Sequence of chain 3.A:
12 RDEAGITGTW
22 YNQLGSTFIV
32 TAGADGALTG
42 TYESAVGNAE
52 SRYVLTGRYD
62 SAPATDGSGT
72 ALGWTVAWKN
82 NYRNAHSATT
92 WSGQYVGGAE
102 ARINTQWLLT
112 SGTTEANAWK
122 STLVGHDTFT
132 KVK

Binding-site contacts:
Ligand atom N9 contacts residue ALA86 of chain 1.A at 3.3 Å.
Ligand atom C4 contacts residue TRP120 of chain 3.A at 3.7 Å (hydrophobic).
Ligand atom C3 contacts residue TRP108 of chain 1.A at 3.4 Å (hydrophobic).
Ligand atom C1 contacts residue TYR43 of chain 1.A at 3.6 Å (hydrophobic).
Ligand atom O1 contacts residue TYR43 of chain 1.A at 2.7 Å (h-bond).
Ligand atom C10 contacts residue ASN49 of chain 1.A at 3.7 Å.
Ligand atom C8 contacts residue TRP79 of chain 1.A at 3.7 Å (hydrophobic).
Ligand atom N1 contacts residue LEU25 of chain 1.A at 3.7 Å.
Ligand atom C6 contacts residue SER45 of chain 1.A at 3.4 Å.
Ligand atom C4 contacts residue VAL47 of chain 1.A at 3.8 Å (hydrophobic).
Ligand atom C11 contacts residue SER88 of chain 1.A at 3.8 Å.
Ligand atom S1 contacts residue THR90 of chain 1.A at 3.4 Å (h-bond).
Ligand atom N2 contacts residue SER45 of chain 1.A at 3.0 Å (h-bond).
Ligand atom C6 contacts residue VAL47 of chain 1.A at 3.7 Å (hydrophobic).
Ligand atom N1 contacts residue ASP128 of chain 1.A at 2.8 Å (salt-bridge).
Ligand atom C15 contacts residue SER112 of chain 1.A at 3.6 Å.
Ligand atom O1 contacts residue ASN23 of chain 1.A at 3.0 Å (h-bond).
Ligand atom C9 contacts residue ASN49 of chain 1.A at 3.6 Å.
Ligand atom C2 contacts residue TRP108 of chain 1.A at 3.8 Å (hydrophobic).
Ligand atom O1 contacts residue SER27 of chain 1.A at 2.7 Å (h-bond).
Ligand atom N9 contacts residue ASN49 of chain 1.A at 2.5 Å (h-bond).
Ligand atom S1 contacts residue TRP79 of chain 1.A at 3.6 Å.
Ligand atom C9 contacts residue TRP79 of chain 1.A at 3.6 Å (hydrophobic).
Ligand atom C5 contacts residue TRP120 of chain 3.A at 3.7 Å (hydrophobic).
Ligand atom C25 contacts residue GOL1 of chain 1.D at 3.8 Å.
Ligand atom C11 contacts residue LEU110 of chain 1.A at 3.8 Å (hydrophobic).
Ligand atom C13 contacts residue SER112 of chain 1.A at 3.5 Å.
Ligand atom C2 contacts residue ASP128 of chain 1.A at 3.8 Å.
Ligand atom C26 contacts residue GOL1 of chain 1.D at 3.6 Å.
Ligand atom N8 contacts residue ASN49 of chain 1.A at 3.4 Å (h-bond).
Ligand atom C19 contacts residue SER112 of chain 1.A at 3.5 Å.
Ligand atom C1 contacts residue SER27 of chain 1.A at 3.8 Å.
Ligand atom S1 contacts residue TRP92 of chain 1.A at 3.7 Å.
Ligand atom O2 contacts residue GLY48 of chain 1.A at 3.6 Å.
Ligand atom N2 contacts residue VAL47 of chain 1.A at 3.6 Å.
Ligand atom C1 contacts residue ASP128 of chain 1.A at 3.8 Å.
Ligand atom N3 contacts residue SER88 of chain 1.A at 3.0 Å (h-bond).
Ligand atom C7 contacts residue TRP79 of chain 1.A at 3.8 Å (hydrophobic).
Ligand atom O2 contacts residue ASN49 of chain 1.A at 2.9 Å (h-bond).
Ligand atom C1 contacts residue LEU25 of chain 1.A at 3.7 Å (hydrophobic).

Sequence of chain 1.A:
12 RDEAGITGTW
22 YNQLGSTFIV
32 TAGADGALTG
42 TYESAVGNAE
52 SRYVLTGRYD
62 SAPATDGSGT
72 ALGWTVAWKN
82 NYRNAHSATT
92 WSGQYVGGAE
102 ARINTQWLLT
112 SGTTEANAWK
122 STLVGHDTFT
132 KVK

The small molecule below binds the protein below.
Small molecule (SMILES): N=[N+]=N[Cu]12<-n3ccccc3CCN->1(CCNC(=O)CCCC[C@@H]1SC[C@@H]3NC(=O)N[C@@H]31)CCc1ccccn->21